Binding-site contacts:
Ligand atom N contacts residue TYR181 of chain 1.A at 2.7 Å (h-bond).
Ligand atom CB contacts residue TYR181 of chain 1.A at 3.8 Å (hydrophobic).
Ligand atom CG contacts residue THR226 of chain 1.A at 3.8 Å.
Ligand atom OXT contacts residue THR226 of chain 1.A at 4.0 Å.
Ligand atom OXT contacts residue PHE91 of chain 1.B at 3.0 Å.
Ligand atom C contacts residue PHE91 of chain 1.B at 4.0 Å (hydrophobic).
Ligand atom CG contacts residue TYR181 of chain 1.A at 4.4 Å (hydrophobic).
Ligand atom OXT contacts residue ARG93 of chain 1.B at 2.9 Å (salt-bridge).
Ligand atom CD contacts residue TYR229 of chain 1.A at 3.6 Å (hydrophobic).
Ligand atom O contacts residue ARG93 of chain 1.B at 2.6 Å (salt-bridge).
Ligand atom C contacts residue TYR229 of chain 1.A at 4.4 Å (hydrophobic).
Ligand atom CD contacts residue TYR181 of chain 1.A at 3.9 Å (hydrophobic).
Ligand atom O contacts residue TYR229 of chain 1.A at 4.3 Å.
Ligand atom CB contacts residue TYR229 of chain 1.A at 4.3 Å (hydrophobic).
Ligand atom N contacts residue TYR121 of chain 1.A at 4.2 Å.
Ligand atom CG contacts residue TYR229 of chain 1.A at 3.4 Å (hydrophobic).
Ligand atom CD contacts residue PHE91 of chain 1.B at 3.9 Å (hydrophobic).
Ligand atom O contacts residue THR226 of chain 1.A at 2.1 Å (h-bond).
Ligand atom O contacts residue PHE224 of chain 1.A at 3.9 Å.
Ligand atom C contacts residue THR156 of chain 1.B at 4.2 Å.
Ligand atom C contacts residue PHE224 of chain 1.A at 4.5 Å (hydrophobic).
Ligand atom CB contacts residue LEU144 of chain 1.B at 4.4 Å (hydrophobic).
Ligand atom CD contacts residue TYR121 of chain 1.A at 3.8 Å (hydrophobic).
Ligand atom OXT contacts residue THR156 of chain 1.B at 3.6 Å.
Ligand atom N contacts residue TYR229 of chain 1.A at 3.2 Å.
Ligand atom C contacts residue THR226 of chain 1.A at 3.1 Å.
Ligand atom CG contacts residue LEU144 of chain 1.B at 3.8 Å (hydrophobic).
Ligand atom N contacts residue SER180 of chain 1.A at 3.7 Å.
Ligand atom C contacts residue ARG93 of chain 1.B at 3.1 Å.
Ligand atom CB contacts residue PHE91 of chain 1.B at 3.9 Å (hydrophobic).
Ligand atom CD contacts residue PHE224 of chain 1.A at 3.8 Å (hydrophobic).

This small molecule binds to this protein.
Small molecule (SMILES): NCCCC(=O)O

Sequence of chain 1.A:
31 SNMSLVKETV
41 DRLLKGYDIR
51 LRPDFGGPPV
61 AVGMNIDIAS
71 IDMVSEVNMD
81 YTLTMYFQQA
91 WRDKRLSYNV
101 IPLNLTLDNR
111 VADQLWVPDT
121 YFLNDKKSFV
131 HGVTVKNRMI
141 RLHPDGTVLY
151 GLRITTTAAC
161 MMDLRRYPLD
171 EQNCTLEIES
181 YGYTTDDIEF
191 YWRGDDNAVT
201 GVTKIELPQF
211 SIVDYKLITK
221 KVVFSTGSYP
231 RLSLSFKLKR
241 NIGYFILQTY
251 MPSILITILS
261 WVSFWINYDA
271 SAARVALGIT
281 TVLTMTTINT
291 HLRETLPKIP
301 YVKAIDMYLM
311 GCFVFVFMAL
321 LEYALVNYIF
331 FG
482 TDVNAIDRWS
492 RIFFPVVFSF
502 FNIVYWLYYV

Sequence of chain 1.B:
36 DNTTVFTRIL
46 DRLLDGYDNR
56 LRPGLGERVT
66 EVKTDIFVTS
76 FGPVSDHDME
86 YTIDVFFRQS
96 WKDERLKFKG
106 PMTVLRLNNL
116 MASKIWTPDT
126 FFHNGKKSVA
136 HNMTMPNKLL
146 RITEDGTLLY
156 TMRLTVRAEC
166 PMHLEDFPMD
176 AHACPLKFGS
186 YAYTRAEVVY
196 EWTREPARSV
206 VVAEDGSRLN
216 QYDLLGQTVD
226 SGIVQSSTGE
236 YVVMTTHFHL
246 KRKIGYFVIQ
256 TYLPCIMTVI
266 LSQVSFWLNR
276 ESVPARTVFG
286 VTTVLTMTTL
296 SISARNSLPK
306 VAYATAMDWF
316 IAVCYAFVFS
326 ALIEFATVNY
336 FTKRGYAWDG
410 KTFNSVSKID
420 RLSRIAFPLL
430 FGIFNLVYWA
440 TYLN